Sequence of chain 1.D:
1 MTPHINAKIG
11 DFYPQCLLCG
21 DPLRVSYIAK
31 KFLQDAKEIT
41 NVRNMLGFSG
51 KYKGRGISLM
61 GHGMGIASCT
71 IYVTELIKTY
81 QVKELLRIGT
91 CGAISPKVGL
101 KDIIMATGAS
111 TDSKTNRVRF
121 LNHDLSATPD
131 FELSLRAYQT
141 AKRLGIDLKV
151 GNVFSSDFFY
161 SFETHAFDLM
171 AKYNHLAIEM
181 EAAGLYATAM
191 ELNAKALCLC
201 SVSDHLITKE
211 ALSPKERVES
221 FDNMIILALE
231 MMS

Sequence of chain 1.A:
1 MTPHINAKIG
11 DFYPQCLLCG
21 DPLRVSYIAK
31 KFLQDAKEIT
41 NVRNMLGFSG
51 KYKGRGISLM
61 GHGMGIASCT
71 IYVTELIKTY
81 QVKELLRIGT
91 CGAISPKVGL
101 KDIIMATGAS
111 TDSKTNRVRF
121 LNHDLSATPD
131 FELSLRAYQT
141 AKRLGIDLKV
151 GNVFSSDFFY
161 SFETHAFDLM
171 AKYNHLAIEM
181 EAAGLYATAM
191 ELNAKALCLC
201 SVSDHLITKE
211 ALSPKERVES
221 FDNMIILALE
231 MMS

This protein binds this small molecule.
Small molecule (SMILES): Nc1ncnc2c([C@@H]3O[C@H](CO)[C@@H](O)[C@H]3O)n[nH]c12

Binding-site contacts:
Ligand atom C2' contacts residue MET180 of chain 1.A at 3.9 Å (hydrophobic).
Ligand atom O3' contacts residue MET64 of chain 1.A at 3.6 Å.
Ligand atom O2' contacts residue THR90 of chain 1.A at 3.7 Å.
Ligand atom N3 contacts residue CYS91 of chain 1.A at 3.6 Å (h-bond).
Ligand atom O4' contacts residue ARG43 of chain 1.D at 3.9 Å.
Ligand atom C2 contacts residue ASP204 of chain 1.A at 3.3 Å.
Ligand atom C5' contacts residue HIS4 of chain 1.D at 3.5 Å.
Ligand atom N6 contacts residue GLY92 of chain 1.A at 3.7 Å.
Ligand atom O3' contacts residue GLU181 of chain 1.A at 2.5 Å (salt-bridge).
Ligand atom C3' contacts residue GLU181 of chain 1.A at 3.6 Å.
Ligand atom O5' contacts residue PHE159 of chain 1.A at 3.2 Å.
Ligand atom N7 contacts residue ILE178 of chain 1.A at 3.8 Å.
Ligand atom N1 contacts residue CYS91 of chain 1.A at 3.7 Å.
Ligand atom N1 contacts residue ASP204 of chain 1.A at 3.6 Å (salt-bridge).
Ligand atom N7 contacts residue PHE159 of chain 1.A at 3.6 Å.
Ligand atom O2' contacts residue ARG87 of chain 1.A at 3.1 Å (salt-bridge).
Ligand atom C2 contacts residue GLY92 of chain 1.A at 3.6 Å.
Ligand atom C5 contacts residue ILE178 of chain 1.A at 3.9 Å (hydrophobic).
Ligand atom C2' contacts residue GLU181 of chain 1.A at 3.3 Å.
Ligand atom N8 contacts residue MET180 of chain 1.A at 3.9 Å.
Ligand atom C4' contacts residue ARG43 of chain 1.D at 3.6 Å.
Ligand atom O2' contacts residue GLU181 of chain 1.A at 2.7 Å (salt-bridge).
Ligand atom N8 contacts residue PHE159 of chain 1.A at 3.9 Å.
Ligand atom N3 contacts residue SER203 of chain 1.A at 3.9 Å.
Ligand atom C5' contacts residue ARG43 of chain 1.D at 3.8 Å.
Ligand atom C2 contacts residue CYS91 of chain 1.A at 3.4 Å (hydrophobic).
Ligand atom C5' contacts residue PHE159 of chain 1.A at 3.7 Å (hydrophobic).
Ligand atom C5 contacts residue PHE159 of chain 1.A at 3.8 Å (hydrophobic).
Ligand atom C1' contacts residue THR90 of chain 1.A at 3.5 Å.
Ligand atom C6 contacts residue GLY92 of chain 1.A at 3.6 Å.
Ligand atom C2 contacts residue SER203 of chain 1.A at 3.2 Å.
Ligand atom N8 contacts residue GLU179 of chain 1.A at 3.7 Å.
Ligand atom O5' contacts residue HIS4 of chain 1.D at 3.1 Å (h-bond).
Ligand atom N6 contacts residue LEU206 of chain 1.A at 3.2 Å.
Ligand atom N1 contacts residue GLY92 of chain 1.A at 3.4 Å (h-bond).
Ligand atom C2' contacts residue GLU179 of chain 1.A at 3.8 Å.
Ligand atom O4' contacts residue THR90 of chain 1.A at 3.5 Å (h-bond).
Ligand atom O5' contacts residue ARG43 of chain 1.D at 3.4 Å (salt-bridge).
Ligand atom N3 contacts residue THR90 of chain 1.A at 3.6 Å.
Ligand atom C5' contacts residue MET64 of chain 1.A at 3.9 Å (hydrophobic).